Binding-site contacts:
Ligand atom C3 contacts residue ZN1 of chain 1.W at 2.9 Å.
Ligand atom C6 contacts residue THR373 of chain 1.D at 3.3 Å.
Ligand atom N2 contacts residue ZN1 of chain 1.V at 2.2 Å.
Ligand atom C11 contacts residue ALA467 of chain 1.D at 3.5 Å (hydrophobic).
Ligand atom C1 contacts residue THR373 of chain 1.D at 3.7 Å.
Ligand atom C8 contacts residue GLY376 of chain 1.D at 3.7 Å.
Ligand atom N1 contacts residue BCT1 of chain 1.Y at 3.0 Å (h-bond).
Ligand atom C12 contacts residue THR373 of chain 1.D at 3.6 Å.
Ligand atom N1 contacts residue LEU374 of chain 1.D at 3.3 Å (h-bond).
Ligand atom O1 contacts residue GLY376 of chain 1.D at 2.8 Å (h-bond).
Ligand atom N2 contacts residue ASP269 of chain 1.D at 3.2 Å (salt-bridge).
Ligand atom C2 contacts residue LYS264 of chain 1.D at 3.7 Å.
Ligand atom O3 contacts residue ZN1 of chain 1.W at 2.5 Å.
Ligand atom C3 contacts residue ASP346 of chain 1.D at 3.2 Å.
Ligand atom C2 contacts residue LEU374 of chain 1.D at 3.3 Å (hydrophobic).
Ligand atom N2 contacts residue ASP287 of chain 1.D at 2.7 Å (salt-bridge).
Ligand atom C13 contacts residue BCT1 of chain 1.Y at 3.5 Å.
Ligand atom O2 contacts residue LYS264 of chain 1.D at 3.1 Å (salt-bridge).
Ligand atom O3 contacts residue LYS276 of chain 1.D at 2.8 Å (salt-bridge).
Ligand atom C2 contacts residue ZN1 of chain 1.W at 3.0 Å.
Ligand atom C3 contacts residue BCT1 of chain 1.Y at 3.6 Å.
Ligand atom O1 contacts residue THR375 of chain 1.D at 3.6 Å.
Ligand atom C2 contacts residue ZN1 of chain 1.V at 2.9 Å.
Ligand atom C1 contacts residue ZN1 of chain 1.W at 3.7 Å.
Ligand atom C6 contacts residue LEU374 of chain 1.D at 3.4 Å (hydrophobic).
Ligand atom O2 contacts residue ASP269 of chain 1.D at 2.9 Å (salt-bridge).
Ligand atom C1 contacts residue ZN1 of chain 1.V at 3.0 Å.
Ligand atom C2 contacts residue BCT1 of chain 1.Y at 3.2 Å.
Ligand atom C12 contacts residue ALA467 of chain 1.D at 3.7 Å (hydrophobic).
Ligand atom O2 contacts residue ASP346 of chain 1.D at 3.3 Å (salt-bridge).
Ligand atom O2 contacts residue BCT1 of chain 1.Y at 2.6 Å (h-bond).
Ligand atom C2 contacts residue ASP269 of chain 1.D at 3.7 Å.
Ligand atom C1 contacts residue ASP269 of chain 1.D at 3.6 Å.
Ligand atom N1 contacts residue ASP346 of chain 1.D at 3.5 Å (salt-bridge).
Ligand atom O2 contacts residue GLU348 of chain 1.D at 2.9 Å (salt-bridge).
Ligand atom O2 contacts residue ZN1 of chain 1.W at 2.2 Å.
Ligand atom O2 contacts residue ZN1 of chain 1.V at 2.1 Å.
Ligand atom O3 contacts residue ASP346 of chain 1.D at 3.0 Å (salt-bridge).
Ligand atom N2 contacts residue THR373 of chain 1.D at 3.1 Å (h-bond).
Ligand atom N2 contacts residue LYS264 of chain 1.D at 3.1 Å (salt-bridge).

Sequence of chain 1.D:
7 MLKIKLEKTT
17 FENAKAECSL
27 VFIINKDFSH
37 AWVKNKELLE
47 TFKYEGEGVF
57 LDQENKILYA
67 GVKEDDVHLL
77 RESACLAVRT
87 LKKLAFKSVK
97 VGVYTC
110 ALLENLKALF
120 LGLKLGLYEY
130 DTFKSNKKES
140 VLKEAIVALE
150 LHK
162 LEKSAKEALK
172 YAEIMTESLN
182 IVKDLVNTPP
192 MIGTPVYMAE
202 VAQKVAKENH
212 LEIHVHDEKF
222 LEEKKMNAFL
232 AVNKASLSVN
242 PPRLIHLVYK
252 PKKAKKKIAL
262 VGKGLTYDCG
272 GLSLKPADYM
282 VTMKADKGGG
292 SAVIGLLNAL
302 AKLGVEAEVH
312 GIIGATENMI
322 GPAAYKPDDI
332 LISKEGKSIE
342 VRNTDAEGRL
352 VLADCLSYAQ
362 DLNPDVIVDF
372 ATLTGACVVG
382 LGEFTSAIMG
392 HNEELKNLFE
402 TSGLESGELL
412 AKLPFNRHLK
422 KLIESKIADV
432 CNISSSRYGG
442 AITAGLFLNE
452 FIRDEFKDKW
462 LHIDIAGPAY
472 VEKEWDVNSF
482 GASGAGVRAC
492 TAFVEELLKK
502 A

A protein and the small-molecule ligand that binds it are described below.
Small molecule (SMILES): CC(C)C[C@H](NC(=O)[C@@H](O)[C@H](N)Cc1ccccc1)C(=O)O